This protein binds this small molecule.
Small molecule (SMILES): CC(=O)N[C@@H]1[C@@H](O)[C@H](O)[C@@H](CO)O[C@H]1O

Sequence of chain 1.B:
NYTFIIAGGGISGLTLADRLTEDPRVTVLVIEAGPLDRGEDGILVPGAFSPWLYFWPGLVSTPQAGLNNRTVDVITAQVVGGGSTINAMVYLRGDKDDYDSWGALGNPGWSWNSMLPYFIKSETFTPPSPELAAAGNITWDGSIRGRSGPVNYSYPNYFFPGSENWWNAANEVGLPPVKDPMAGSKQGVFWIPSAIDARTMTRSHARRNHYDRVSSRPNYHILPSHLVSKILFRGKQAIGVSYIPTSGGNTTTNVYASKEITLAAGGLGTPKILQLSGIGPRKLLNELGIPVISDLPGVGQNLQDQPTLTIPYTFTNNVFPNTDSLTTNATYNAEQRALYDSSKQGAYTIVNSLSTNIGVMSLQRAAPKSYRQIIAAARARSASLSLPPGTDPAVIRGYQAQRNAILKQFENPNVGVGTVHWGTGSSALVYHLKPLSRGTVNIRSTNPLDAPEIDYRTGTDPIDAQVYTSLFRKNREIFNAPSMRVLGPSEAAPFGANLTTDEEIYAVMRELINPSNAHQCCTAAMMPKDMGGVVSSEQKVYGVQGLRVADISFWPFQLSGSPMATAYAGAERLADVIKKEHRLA

Binding-site contacts:
Ligand atom C3 contacts residue ASN254 of chain 1.B at 3.8 Å.
Ligand atom O5 contacts residue ASN254 of chain 1.B at 2.3 Å (h-bond).
Ligand atom C7 contacts residue ASN254 of chain 1.B at 3.1 Å.
Ligand atom C8 contacts residue ASN254 of chain 1.B at 4.3 Å.
Ligand atom O7 contacts residue ASN254 of chain 1.B at 3.0 Å (h-bond).
Ligand atom N2 contacts residue ASN254 of chain 1.B at 2.9 Å (h-bond).
Ligand atom C2 contacts residue ASN254 of chain 1.B at 2.4 Å.
Ligand atom C4 contacts residue ASN254 of chain 1.B at 4.2 Å.
Ligand atom C5 contacts residue ASN254 of chain 1.B at 3.7 Å.
Ligand atom C1 contacts residue ASN254 of chain 1.B at 1.4 Å.